This small molecule binds to this protein.
Small molecule (SMILES): CC(=O)N[C@@H]1[C@@H](O)[C@H](O)[C@@H](CO)O[C@H]1O

Binding-site contacts:
Ligand atom N2 contacts residue ASN163 of chain 1.D at 3.0 Å (h-bond).
Ligand atom C5 contacts residue ASN163 of chain 1.D at 3.6 Å.
Ligand atom O5 contacts residue GLN123 of chain 1.D at 3.6 Å.
Ligand atom C2 contacts residue ASN163 of chain 1.D at 2.5 Å.
Ligand atom C2 contacts residue ASN121 of chain 1.D at 3.7 Å.
Ligand atom O6 contacts residue GLY110 of chain 1.D at 4.1 Å.
Ligand atom C4 contacts residue ASN121 of chain 1.D at 4.2 Å.
Ligand atom O6 contacts residue PHE109 of chain 1.D at 2.9 Å (h-bond).
Ligand atom O5 contacts residue ASN163 of chain 1.D at 2.3 Å (h-bond).
Ligand atom O5 contacts residue ASN121 of chain 1.D at 2.8 Å (h-bond).
Ligand atom O6 contacts residue GLN123 of chain 1.D at 3.2 Å.
Ligand atom C6 contacts residue ASN121 of chain 1.D at 3.8 Å.
Ligand atom C1 contacts residue ASN121 of chain 1.D at 3.3 Å.
Ligand atom C4 contacts residue ASN163 of chain 1.D at 4.2 Å.
Ligand atom C6 contacts residue GLN123 of chain 1.D at 4.2 Å.
Ligand atom C1 contacts residue ASN163 of chain 1.D at 1.4 Å.
Ligand atom C6 contacts residue PHE109 of chain 1.D at 4.2 Å (hydrophobic).
Ligand atom O6 contacts residue ILE122 of chain 1.D at 4.1 Å.
Ligand atom C3 contacts residue ASN163 of chain 1.D at 3.8 Å.
Ligand atom C5 contacts residue ASN121 of chain 1.D at 3.9 Å.
Ligand atom C7 contacts residue ASN163 of chain 1.D at 4.0 Å.
Ligand atom O6 contacts residue ASN121 of chain 1.D at 3.4 Å (h-bond).
Ligand atom C1 contacts residue GLN123 of chain 1.D at 3.9 Å.
Ligand atom C5 contacts residue GLN123 of chain 1.D at 3.8 Å.

Sequence of chain 1.D:
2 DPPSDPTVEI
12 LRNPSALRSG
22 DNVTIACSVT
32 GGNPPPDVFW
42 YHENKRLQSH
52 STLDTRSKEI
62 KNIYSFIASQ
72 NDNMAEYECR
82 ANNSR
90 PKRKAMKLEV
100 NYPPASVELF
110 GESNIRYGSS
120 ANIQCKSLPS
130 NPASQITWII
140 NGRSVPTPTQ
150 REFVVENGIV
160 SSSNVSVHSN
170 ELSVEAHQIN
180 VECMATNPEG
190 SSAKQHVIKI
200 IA